Sequence of chain 3.A:
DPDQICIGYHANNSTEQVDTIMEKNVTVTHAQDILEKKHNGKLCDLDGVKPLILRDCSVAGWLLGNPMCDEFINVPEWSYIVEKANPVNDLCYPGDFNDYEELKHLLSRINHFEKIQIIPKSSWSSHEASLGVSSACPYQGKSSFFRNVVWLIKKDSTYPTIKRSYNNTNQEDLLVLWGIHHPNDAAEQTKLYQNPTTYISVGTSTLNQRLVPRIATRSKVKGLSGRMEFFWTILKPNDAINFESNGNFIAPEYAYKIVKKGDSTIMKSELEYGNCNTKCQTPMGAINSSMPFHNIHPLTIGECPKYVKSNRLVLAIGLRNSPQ

Binding-site contacts:
Ligand atom C4 contacts residue ASN167 of chain 3.A at 4.0 Å.
Ligand atom N2 contacts residue ASN167 of chain 3.A at 3.2 Å (h-bond).
Ligand atom C7 contacts residue ASN167 of chain 3.A at 4.0 Å.
Ligand atom C8 contacts residue ASN238 of chain 3.A at 4.0 Å.
Ligand atom O7 contacts residue ASP239 of chain 3.A at 3.6 Å (salt-bridge).
Ligand atom N2 contacts residue ASP239 of chain 3.A at 4.3 Å.
Ligand atom C7 contacts residue ASN238 of chain 3.A at 3.9 Å.
Ligand atom C7 contacts residue SER219 of chain 2.A at 4.5 Å.
Ligand atom C3 contacts residue ASN238 of chain 3.A at 4.0 Å.
Ligand atom C1 contacts residue ASN167 of chain 3.A at 1.4 Å.
Ligand atom O7 contacts residue SER219 of chain 2.A at 3.4 Å (h-bond).
Ligand atom C7 contacts residue ALA240 of chain 3.A at 3.7 Å (hydrophobic).
Ligand atom C2 contacts residue ASN167 of chain 3.A at 2.5 Å.
Ligand atom C8 contacts residue ALA240 of chain 3.A at 3.9 Å (hydrophobic).
Ligand atom O7 contacts residue ALA240 of chain 3.A at 3.5 Å (h-bond).
Ligand atom C5 contacts residue ASN167 of chain 3.A at 3.5 Å.
Ligand atom C8 contacts residue ASN167 of chain 3.A at 4.3 Å.
Ligand atom O7 contacts residue ASN238 of chain 3.A at 3.9 Å.
Ligand atom C3 contacts residue ASN167 of chain 3.A at 3.8 Å.
Ligand atom C1 contacts residue ASN238 of chain 3.A at 3.6 Å.
Ligand atom N2 contacts residue ASN238 of chain 3.A at 3.0 Å (h-bond).
Ligand atom O5 contacts residue ASN167 of chain 3.A at 2.2 Å (h-bond).
Ligand atom C2 contacts residue ASN238 of chain 3.A at 3.7 Å.
Ligand atom N2 contacts residue ALA240 of chain 3.A at 4.2 Å.
Ligand atom C5 contacts residue ASN238 of chain 3.A at 4.0 Å.

Sequence of chain 2.A:
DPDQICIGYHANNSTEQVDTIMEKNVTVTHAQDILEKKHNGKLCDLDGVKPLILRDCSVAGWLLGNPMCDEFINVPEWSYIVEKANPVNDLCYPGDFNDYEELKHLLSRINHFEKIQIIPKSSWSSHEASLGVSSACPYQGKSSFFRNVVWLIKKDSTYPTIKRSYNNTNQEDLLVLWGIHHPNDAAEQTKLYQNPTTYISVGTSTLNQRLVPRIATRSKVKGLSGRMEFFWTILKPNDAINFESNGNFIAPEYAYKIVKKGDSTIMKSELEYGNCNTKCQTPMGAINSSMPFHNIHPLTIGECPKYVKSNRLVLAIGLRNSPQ

The small molecule below binds the protein below.
Small molecule (SMILES): CC(=O)N[C@H]1[C@H](O[C@H]2[C@H](O)[C@@H](NC(C)=O)CO[C@@H]2CO[C@H]2O[C@@H](C)[C@@H](O)[C@@H](O)[C@@H]2O)O[C@H](CO)[C@@H](O[C@@H]2O[C@H](CO[C@H]3O[C@H](CO)[C@@H](O)[C@H](O)[C@@H]3O)[C@@H](O)[C@H](O[C@@H]3O[C@H](CO)[C@@H](O)[C@H](O)[C@@H]3O)[C@@H]2O)[C@@H]1O